Sequence of chain 1.J:
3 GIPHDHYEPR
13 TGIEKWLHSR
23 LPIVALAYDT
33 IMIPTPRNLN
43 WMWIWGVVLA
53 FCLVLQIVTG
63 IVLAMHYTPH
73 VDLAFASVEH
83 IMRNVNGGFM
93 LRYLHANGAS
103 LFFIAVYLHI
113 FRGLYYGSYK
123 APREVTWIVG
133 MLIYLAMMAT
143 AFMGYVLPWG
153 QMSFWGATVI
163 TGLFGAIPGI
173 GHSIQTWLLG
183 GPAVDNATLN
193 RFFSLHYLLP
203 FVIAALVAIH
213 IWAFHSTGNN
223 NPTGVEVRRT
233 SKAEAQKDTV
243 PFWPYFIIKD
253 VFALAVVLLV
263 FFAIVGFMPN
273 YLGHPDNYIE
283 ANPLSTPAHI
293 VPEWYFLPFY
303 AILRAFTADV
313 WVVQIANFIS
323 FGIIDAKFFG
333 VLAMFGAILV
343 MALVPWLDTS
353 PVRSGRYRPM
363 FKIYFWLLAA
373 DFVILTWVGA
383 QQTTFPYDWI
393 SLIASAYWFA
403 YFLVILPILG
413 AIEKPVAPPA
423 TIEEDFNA

A small-molecule ligand and the protein it binds are described below.
Small molecule (SMILES): CCCCCC[C@H]1C(=O)O[C@H](C)[C@H](NC(=O)c2cccc(NC=O)c2O)C(=O)O[C@@H](C)[C@@H]1OC(=O)[C@@H](C)CC

Binding-site contacts:
Ligand atom N1 contacts residue ASP252 of chain 1.J at 2.8 Å (salt-bridge).
Ligand atom C1 contacts residue ASP252 of chain 1.J at 3.1 Å.
Ligand atom C1 contacts residue TRP45 of chain 1.J at 3.4 Å (hydrophobic).
Ligand atom C16 contacts residue ALA52 of chain 1.J at 3.6 Å (hydrophobic).
Ligand atom O5 contacts residue ILE213 of chain 1.J at 3.8 Å.
Ligand atom C5 contacts residue HEM1 of chain 1.NA at 3.5 Å.
Ligand atom C16 contacts residue HEM1 of chain 1.NA at 3.7 Å.
Ligand atom O1 contacts residue TRP45 of chain 1.J at 3.3 Å.
Ligand atom C3 contacts residue LEU41 of chain 1.J at 3.6 Å (hydrophobic).
Ligand atom O2 contacts residue PHE244 of chain 1.J at 3.6 Å.
Ligand atom O1 contacts residue LEU41 of chain 1.J at 3.5 Å.
Ligand atom C7 contacts residue HEM1 of chain 1.NA at 3.6 Å.
Ligand atom O9 contacts residue VAL209 of chain 1.J at 3.7 Å.
Ligand atom O9 contacts residue ILE213 of chain 1.J at 2.9 Å.
Ligand atom C8 contacts residue HEM1 of chain 1.NA at 3.8 Å.
Ligand atom O7 contacts residue HEM1 of chain 1.NA at 2.9 Å.
Ligand atom C5 contacts residue ASN221 of chain 1.J at 3.3 Å.
Ligand atom C11 contacts residue PHE244 of chain 1.J at 3.6 Å (hydrophobic).
Ligand atom C2 contacts residue TRP45 of chain 1.J at 3.8 Å (hydrophobic).
Ligand atom C6 contacts residue HEM1 of chain 1.NA at 3.5 Å.
Ligand atom O3 contacts residue PHE216 of chain 1.J at 3.2 Å.
Ligand atom O1 contacts residue PHE248 of chain 1.J at 3.7 Å.
Ligand atom C4 contacts residue HEM1 of chain 1.NA at 3.7 Å.
Ligand atom C6 contacts residue PHE244 of chain 1.J at 3.7 Å (hydrophobic).
Ligand atom C14 contacts residue ILE213 of chain 1.J at 3.7 Å (hydrophobic).
Ligand atom N1 contacts residue TRP45 of chain 1.J at 3.5 Å (h-bond).
Ligand atom C15 contacts residue ALA52 of chain 1.J at 3.5 Å (hydrophobic).
Ligand atom C4 contacts residue ASN221 of chain 1.J at 3.2 Å.
Ligand atom O7 contacts residue VAL49 of chain 1.J at 3.0 Å.
Ligand atom N2 contacts residue PHE244 of chain 1.J at 3.5 Å.
Ligand atom C7 contacts residue PHE244 of chain 1.J at 3.5 Å (hydrophobic).
Ligand atom O1 contacts residue LYS251 of chain 1.J at 3.7 Å.
Ligand atom C7 contacts residue ASP252 of chain 1.J at 3.5 Å.
Ligand atom C17 contacts residue HEM1 of chain 1.NA at 3.6 Å.
Ligand atom O2 contacts residue VAL49 of chain 1.J at 3.2 Å.
Ligand atom C17 contacts residue VAL49 of chain 1.J at 3.7 Å (hydrophobic).
Ligand atom C16 contacts residue ILE213 of chain 1.J at 3.6 Å (hydrophobic).
Ligand atom O3 contacts residue HEM1 of chain 1.NA at 3.8 Å.
Ligand atom C10 contacts residue PHE244 of chain 1.J at 3.7 Å (hydrophobic).
Ligand atom O2 contacts residue ASP252 of chain 1.J at 2.4 Å (salt-bridge).